Binding-site contacts:
Ligand atom C7 contacts residue ASN100 of chain 1.P at 3.2 Å.
Ligand atom O5 contacts residue SER102 of chain 1.P at 3.7 Å.
Ligand atom C5 contacts residue ASN100 of chain 1.P at 3.6 Å.
Ligand atom C1 contacts residue SER102 of chain 1.P at 3.9 Å.
Ligand atom O5 contacts residue ASN100 of chain 1.P at 2.3 Å (h-bond).
Ligand atom C1 contacts residue ASN100 of chain 1.P at 1.4 Å.
Ligand atom O7 contacts residue ASN100 of chain 1.P at 4.0 Å.
Ligand atom N2 contacts residue ASN100 of chain 1.P at 2.6 Å (h-bond).
Ligand atom O6 contacts residue SER102 of chain 1.P at 3.9 Å.
Ligand atom C2 contacts residue ASN100 of chain 1.P at 2.5 Å.
Ligand atom C8 contacts residue ASN100 of chain 1.P at 3.5 Å.
Ligand atom C3 contacts residue ASN100 of chain 1.P at 3.8 Å.
Ligand atom C4 contacts residue ASN100 of chain 1.P at 4.2 Å.

Sequence of chain 1.P:
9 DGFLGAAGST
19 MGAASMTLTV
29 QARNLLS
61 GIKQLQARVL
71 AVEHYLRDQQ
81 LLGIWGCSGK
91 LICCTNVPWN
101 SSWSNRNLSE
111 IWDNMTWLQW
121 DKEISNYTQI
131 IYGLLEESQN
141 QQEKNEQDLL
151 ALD

The small molecule below binds the protein below.
Small molecule (SMILES): CC(=O)N[C@@H]1[C@@H](O)[C@H](O)[C@@H](CO)O[C@H]1O